This protein binds this small molecule.
Small molecule (SMILES): OC[C@H]1O[C@@H](O[C@H]2[C@H](O)[C@@H](O)[C@H](O[C@H]3[C@H](O)[C@@H](O)[C@@H](O)O[C@@H]3CO)O[C@@H]2CO)[C@H](O)[C@@H](O)[C@@H]1O

Sequence of chain 1.A:
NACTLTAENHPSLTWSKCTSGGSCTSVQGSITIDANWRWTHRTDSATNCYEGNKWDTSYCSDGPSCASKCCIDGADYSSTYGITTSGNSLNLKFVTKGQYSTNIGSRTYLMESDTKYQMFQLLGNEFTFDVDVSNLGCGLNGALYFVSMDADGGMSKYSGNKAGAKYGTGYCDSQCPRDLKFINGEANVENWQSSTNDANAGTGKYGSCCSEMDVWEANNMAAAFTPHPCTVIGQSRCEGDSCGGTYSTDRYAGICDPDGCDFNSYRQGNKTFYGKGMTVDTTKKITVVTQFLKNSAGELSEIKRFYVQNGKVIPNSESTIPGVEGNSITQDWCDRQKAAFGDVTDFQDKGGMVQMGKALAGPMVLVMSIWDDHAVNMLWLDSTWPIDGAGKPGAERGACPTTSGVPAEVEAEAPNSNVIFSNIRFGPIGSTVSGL

Binding-site contacts:
Ligand atom O2 contacts residue ASP180 of chain 1.A at 2.9 Å (salt-bridge).
Ligand atom O5 contacts residue ASP199 of chain 1.A at 3.5 Å (salt-bridge).
Ligand atom O3 contacts residue ASP199 of chain 1.A at 3.4 Å (salt-bridge).
Ligand atom O2 contacts residue ASP373 of chain 1.A at 2.8 Å (salt-bridge).
Ligand atom C6 contacts residue ARG108 of chain 1.A at 3.5 Å.
Ligand atom O3 contacts residue ASN104 of chain 1.A at 3.0 Å (h-bond).
Ligand atom O4 contacts residue TRP38 of chain 1.A at 3.4 Å (h-bond).
Ligand atom O6 contacts residue TYR51 of chain 1.A at 3.5 Å.
Ligand atom C1 contacts residue TYR248 of chain 1.A at 3.7 Å (hydrophobic).
Ligand atom C6 contacts residue ASN37 of chain 1.A at 3.7 Å.
Ligand atom O6 contacts residue ASN37 of chain 1.A at 3.8 Å.
Ligand atom O2 contacts residue TYR248 of chain 1.A at 3.7 Å.
Ligand atom O6 contacts residue LYS182 of chain 1.A at 2.6 Å (salt-bridge).
Ligand atom C6 contacts residue ASP199 of chain 1.A at 3.8 Å.
Ligand atom C2 contacts residue TRP38 of chain 1.A at 3.6 Å (hydrophobic).
Ligand atom C2 contacts residue ASN104 of chain 1.A at 3.4 Å.
Ligand atom O6 contacts residue ARG108 of chain 1.A at 3.3 Å (salt-bridge).
Ligand atom O2 contacts residue HIS375 of chain 1.A at 2.6 Å (h-bond).
Ligand atom O2 contacts residue ASP374 of chain 1.A at 3.6 Å.
Ligand atom C3 contacts residue ASN104 of chain 1.A at 3.7 Å.
Ligand atom C2 contacts residue ASP373 of chain 1.A at 3.1 Å.
Ligand atom O6 contacts residue ASP199 of chain 1.A at 2.8 Å (salt-bridge).
Ligand atom C2 contacts residue HIS375 of chain 1.A at 3.6 Å.
Ligand atom O2 contacts residue ILE105 of chain 1.A at 2.9 Å (h-bond).
Ligand atom O6 contacts residue ASN201 of chain 1.A at 3.5 Å.
Ligand atom O5 contacts residue ASN37 of chain 1.A at 3.7 Å.
Ligand atom C6 contacts residue ILE105 of chain 1.A at 3.8 Å (hydrophobic).
Ligand atom C6 contacts residue LYS182 of chain 1.A at 3.3 Å.
Ligand atom O5 contacts residue BGC3 of chain 1.F at 3.4 Å (h-bond).
Ligand atom O1 contacts residue TYR248 of chain 1.A at 2.7 Å (h-bond).
Ligand atom O4 contacts residue ASP180 of chain 1.A at 3.4 Å (salt-bridge).
Ligand atom C5 contacts residue ASN201 of chain 1.A at 3.8 Å.
Ligand atom O2 contacts residue ASN37 of chain 1.A at 3.4 Å (h-bond).
Ligand atom O1 contacts residue BGC3 of chain 1.F at 3.3 Å (h-bond).
Ligand atom C3 contacts residue HIS375 of chain 1.A at 3.6 Å.
Ligand atom O3 contacts residue ASN37 of chain 1.A at 3.4 Å (h-bond).
Ligand atom C2 contacts residue ASP180 of chain 1.A at 3.8 Å.
Ligand atom C1 contacts residue BGC3 of chain 1.F at 3.4 Å.
Ligand atom O3 contacts residue HIS375 of chain 1.A at 3.3 Å.
Ligand atom O2 contacts residue ASN104 of chain 1.A at 3.1 Å (h-bond).